Binding-site contacts:
Ligand atom C6 contacts residue TRP42 of chain 2.A at 3.9 Å (hydrophobic).
Ligand atom O52 contacts residue LYS151 of chain 2.A at 3.6 Å.
Ligand atom P5 contacts residue LYS151 of chain 2.A at 4.0 Å.
Ligand atom C1B contacts residue LEU46 of chain 2.A at 4.2 Å (hydrophobic).
Ligand atom O6 contacts residue TRP42 of chain 2.A at 2.8 Å (h-bond).
Ligand atom C3C contacts residue TRP42 of chain 2.A at 3.5 Å (hydrophobic).
Ligand atom O2 contacts residue LYS41 of chain 2.A at 3.3 Å.
Ligand atom O11 contacts residue TRP42 of chain 2.A at 3.9 Å.
Ligand atom C3C contacts residue ARG43 of chain 2.A at 4.2 Å.
Ligand atom C2C contacts residue TRP42 of chain 2.A at 4.0 Å (hydrophobic).
Ligand atom P4 contacts residue LYS15 of chain 2.A at 3.2 Å.
Ligand atom O43 contacts residue LYS15 of chain 2.A at 2.9 Å (salt-bridge).
Ligand atom O2C contacts residue TRP42 of chain 2.A at 3.7 Å.
Ligand atom O41 contacts residue LYS151 of chain 2.A at 4.3 Å.
Ligand atom O53 contacts residue LYS151 of chain 2.A at 3.2 Å (salt-bridge).
Ligand atom O51 contacts residue LEU40 of chain 2.A at 4.1 Å.
Ligand atom O41 contacts residue LYS15 of chain 2.A at 4.1 Å.
Ligand atom P5 contacts residue LYS145 of chain 2.A at 4.2 Å.
Ligand atom C1 contacts residue TRP42 of chain 2.A at 4.3 Å (hydrophobic).
Ligand atom C1A contacts residue TRP42 of chain 2.A at 3.9 Å (hydrophobic).
Ligand atom O1 contacts residue TRP42 of chain 2.A at 3.8 Å.
Ligand atom O6 contacts residue LYS41 of chain 2.A at 3.3 Å.
Ligand atom O1 contacts residue LYS41 of chain 2.A at 3.8 Å.
Ligand atom O51 contacts residue LYS145 of chain 2.A at 3.5 Å (salt-bridge).
Ligand atom O53 contacts residue GLN148 of chain 2.A at 4.3 Å.
Ligand atom O42 contacts residue LYS150 of chain 2.A at 4.3 Å.
Ligand atom O42 contacts residue LYS15 of chain 2.A at 2.6 Å (salt-bridge).
Ligand atom C6 contacts residue LYS41 of chain 2.A at 3.9 Å.
Ligand atom O41 contacts residue LYS150 of chain 2.A at 4.4 Å.
Ligand atom O52 contacts residue LYS150 of chain 2.A at 2.7 Å (salt-bridge).
Ligand atom O53 contacts residue LYS145 of chain 2.A at 4.0 Å.
Ligand atom O51 contacts residue LYS150 of chain 2.A at 3.3 Å (salt-bridge).
Ligand atom O53 contacts residue TRP42 of chain 2.A at 3.9 Å.
Ligand atom P5 contacts residue LYS150 of chain 2.A at 3.5 Å.
Ligand atom O51 contacts residue GLN148 of chain 2.A at 4.3 Å.
Ligand atom O11 contacts residue ARG43 of chain 2.A at 3.2 Å (salt-bridge).
Ligand atom O4 contacts residue LYS151 of chain 2.A at 4.2 Å.
Ligand atom P1 contacts residue TRP42 of chain 2.A at 4.3 Å.
Ligand atom O13 contacts residue TRP42 of chain 2.A at 3.6 Å.
Ligand atom O6 contacts residue LEU40 of chain 2.A at 4.2 Å.

The protein below binds the small molecule below.
Small molecule (SMILES): CCCCCCCC(=O)OC[C@H](COP(=O)(O)O[C@@H]1[C@H](O)[C@H](O)[C@@H](OP(=O)(O)O)[C@H](OP(=O)(O)O)[C@H]1O)OC(=O)CCCCCCC

Sequence of chain 2.A:
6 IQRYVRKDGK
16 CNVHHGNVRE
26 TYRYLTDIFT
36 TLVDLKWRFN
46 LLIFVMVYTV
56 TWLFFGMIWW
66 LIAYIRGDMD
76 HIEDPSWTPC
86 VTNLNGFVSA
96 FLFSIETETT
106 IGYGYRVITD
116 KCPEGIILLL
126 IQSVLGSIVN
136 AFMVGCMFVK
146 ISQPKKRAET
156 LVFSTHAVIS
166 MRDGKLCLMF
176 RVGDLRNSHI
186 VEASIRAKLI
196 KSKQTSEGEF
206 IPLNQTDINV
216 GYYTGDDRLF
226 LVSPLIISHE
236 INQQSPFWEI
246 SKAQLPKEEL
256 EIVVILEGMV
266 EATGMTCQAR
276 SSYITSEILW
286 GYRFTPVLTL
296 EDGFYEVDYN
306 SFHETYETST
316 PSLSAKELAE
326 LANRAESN